Sequence of chain 1.A:
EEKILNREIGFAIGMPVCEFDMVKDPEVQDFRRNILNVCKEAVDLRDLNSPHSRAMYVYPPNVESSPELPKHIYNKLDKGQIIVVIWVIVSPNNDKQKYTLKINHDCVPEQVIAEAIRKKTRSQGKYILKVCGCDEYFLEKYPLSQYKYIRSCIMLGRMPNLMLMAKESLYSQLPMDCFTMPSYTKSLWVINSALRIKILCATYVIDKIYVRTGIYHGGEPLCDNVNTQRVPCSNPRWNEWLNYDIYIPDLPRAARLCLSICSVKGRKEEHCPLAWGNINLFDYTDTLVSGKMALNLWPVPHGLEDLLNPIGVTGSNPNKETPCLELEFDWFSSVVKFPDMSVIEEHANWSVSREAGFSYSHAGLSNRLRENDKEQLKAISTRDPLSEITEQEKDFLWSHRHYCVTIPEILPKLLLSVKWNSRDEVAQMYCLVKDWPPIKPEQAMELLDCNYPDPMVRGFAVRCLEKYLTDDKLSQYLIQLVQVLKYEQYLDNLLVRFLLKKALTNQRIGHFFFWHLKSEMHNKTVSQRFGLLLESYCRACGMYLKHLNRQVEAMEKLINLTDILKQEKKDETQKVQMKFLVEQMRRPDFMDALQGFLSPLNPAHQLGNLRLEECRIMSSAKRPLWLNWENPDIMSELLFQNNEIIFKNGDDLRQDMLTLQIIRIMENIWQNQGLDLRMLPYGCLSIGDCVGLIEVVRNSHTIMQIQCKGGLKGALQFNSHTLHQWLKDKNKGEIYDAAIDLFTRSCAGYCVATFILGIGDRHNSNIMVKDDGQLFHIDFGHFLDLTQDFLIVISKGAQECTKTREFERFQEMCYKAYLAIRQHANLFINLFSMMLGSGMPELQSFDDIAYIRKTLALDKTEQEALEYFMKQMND

A protein and the small-molecule ligand that binds it are described below.
Small molecule (SMILES): CC(C)(C)OC(=O)N1CC[C@](C)(N2CCc3c(-c4cnc(N)nc4)nc(N4CCOCC4)nc32)C1

Binding-site contacts:
Ligand atom N27 contacts residue LEU705 of chain 1.A at 3.5 Å.
Ligand atom C34 contacts residue GLU747 of chain 1.A at 3.4 Å.
Ligand atom C10 contacts residue SER672 of chain 1.A at 3.9 Å.
Ligand atom C1 contacts residue SER752 of chain 1.A at 3.0 Å.
Ligand atom N25 contacts residue LYS700 of chain 1.A at 3.0 Å (salt-bridge).
Ligand atom C4 contacts residue SER752 of chain 1.A at 3.5 Å.
Ligand atom C1 contacts residue GLN757 of chain 1.A at 3.5 Å.
Ligand atom C4 contacts residue TRP678 of chain 1.A at 3.8 Å (hydrophobic).
Ligand atom O7 contacts residue GLN757 of chain 1.A at 3.3 Å (h-bond).
Ligand atom N28 contacts residue ASP831 of chain 1.A at 3.8 Å.
Ligand atom C32 contacts residue VAL749 of chain 1.A at 3.6 Å (hydrophobic).
Ligand atom O33 contacts residue VAL749 of chain 1.A at 2.8 Å (h-bond).
Ligand atom C24 contacts residue ILE746 of chain 1.A at 3.9 Å (hydrophobic).
Ligand atom C15 contacts residue MET670 of chain 1.A at 3.8 Å (hydrophobic).
Ligand atom C24 contacts residue LYS700 of chain 1.A at 3.8 Å.
Ligand atom C3 contacts residue TRP678 of chain 1.A at 3.7 Å (hydrophobic).
Ligand atom C32 contacts residue SER752 of chain 1.A at 3.6 Å.
Ligand atom O33 contacts residue GLU747 of chain 1.A at 3.7 Å.
Ligand atom C29 contacts residue ASP831 of chain 1.A at 3.9 Å.
Ligand atom C35 contacts residue ILE746 of chain 1.A at 3.9 Å (hydrophobic).
Ligand atom N21 contacts residue ILE698 of chain 1.A at 3.9 Å.
Ligand atom N27 contacts residue ASP831 of chain 1.A at 3.5 Å (salt-bridge).
Ligand atom N28 contacts residue ILE746 of chain 1.A at 3.7 Å.
Ligand atom C26 contacts residue ILE746 of chain 1.A at 3.6 Å (hydrophobic).
Ligand atom N14 contacts residue MET670 of chain 1.A at 3.5 Å.
Ligand atom O33 contacts residue VAL748 of chain 1.A at 3.7 Å.
Ligand atom C34 contacts residue VAL749 of chain 1.A at 3.8 Å (hydrophobic).
Ligand atom N27 contacts residue ASP703 of chain 1.A at 3.1 Å (salt-bridge).
Ligand atom C15 contacts residue SER672 of chain 1.A at 3.2 Å.
Ligand atom C29 contacts residue ILE746 of chain 1.A at 3.8 Å (hydrophobic).
Ligand atom C3 contacts residue ARG668 of chain 1.A at 3.8 Å.
Ligand atom C26 contacts residue ASP831 of chain 1.A at 3.7 Å.
Ligand atom N27 contacts residue ASP708 of chain 1.A at 3.3 Å (salt-bridge).
Ligand atom N19 contacts residue ILE698 of chain 1.A at 3.9 Å.
Ligand atom C6 contacts residue GLN757 of chain 1.A at 3.9 Å.
Ligand atom N25 contacts residue ILE746 of chain 1.A at 3.8 Å.
Ligand atom C20 contacts residue ILE698 of chain 1.A at 3.7 Å (hydrophobic).
Ligand atom C35 contacts residue GLU747 of chain 1.A at 3.6 Å.
Ligand atom C32 contacts residue MET820 of chain 1.A at 3.9 Å (hydrophobic).
Ligand atom C34 contacts residue ILE830 of chain 1.A at 3.9 Å (hydrophobic).